Binding-site contacts:
Ligand atom C7 contacts residue ASN48 of chain 1.C at 3.8 Å.
Ligand atom C1 contacts residue TYR15 of chain 1.C at 4.5 Å (hydrophobic).
Ligand atom N2 contacts residue ASN48 of chain 1.C at 2.9 Å (h-bond).
Ligand atom C5 contacts residue ASN48 of chain 1.C at 3.7 Å.
Ligand atom C6 contacts residue TYR15 of chain 1.C at 4.5 Å (hydrophobic).
Ligand atom O6 contacts residue TYR15 of chain 1.C at 3.7 Å.
Ligand atom O5 contacts residue ASN48 of chain 1.C at 2.5 Å (h-bond).
Ligand atom O5 contacts residue TYR15 of chain 1.C at 4.1 Å.
Ligand atom C4 contacts residue ASN48 of chain 1.C at 4.3 Å.
Ligand atom C3 contacts residue ASN48 of chain 1.C at 3.8 Å.
Ligand atom C1 contacts residue ASN48 of chain 1.C at 1.5 Å.
Ligand atom O7 contacts residue ASN48 of chain 1.C at 4.2 Å.
Ligand atom C2 contacts residue ASN48 of chain 1.C at 2.5 Å.

Sequence of chain 1.C:
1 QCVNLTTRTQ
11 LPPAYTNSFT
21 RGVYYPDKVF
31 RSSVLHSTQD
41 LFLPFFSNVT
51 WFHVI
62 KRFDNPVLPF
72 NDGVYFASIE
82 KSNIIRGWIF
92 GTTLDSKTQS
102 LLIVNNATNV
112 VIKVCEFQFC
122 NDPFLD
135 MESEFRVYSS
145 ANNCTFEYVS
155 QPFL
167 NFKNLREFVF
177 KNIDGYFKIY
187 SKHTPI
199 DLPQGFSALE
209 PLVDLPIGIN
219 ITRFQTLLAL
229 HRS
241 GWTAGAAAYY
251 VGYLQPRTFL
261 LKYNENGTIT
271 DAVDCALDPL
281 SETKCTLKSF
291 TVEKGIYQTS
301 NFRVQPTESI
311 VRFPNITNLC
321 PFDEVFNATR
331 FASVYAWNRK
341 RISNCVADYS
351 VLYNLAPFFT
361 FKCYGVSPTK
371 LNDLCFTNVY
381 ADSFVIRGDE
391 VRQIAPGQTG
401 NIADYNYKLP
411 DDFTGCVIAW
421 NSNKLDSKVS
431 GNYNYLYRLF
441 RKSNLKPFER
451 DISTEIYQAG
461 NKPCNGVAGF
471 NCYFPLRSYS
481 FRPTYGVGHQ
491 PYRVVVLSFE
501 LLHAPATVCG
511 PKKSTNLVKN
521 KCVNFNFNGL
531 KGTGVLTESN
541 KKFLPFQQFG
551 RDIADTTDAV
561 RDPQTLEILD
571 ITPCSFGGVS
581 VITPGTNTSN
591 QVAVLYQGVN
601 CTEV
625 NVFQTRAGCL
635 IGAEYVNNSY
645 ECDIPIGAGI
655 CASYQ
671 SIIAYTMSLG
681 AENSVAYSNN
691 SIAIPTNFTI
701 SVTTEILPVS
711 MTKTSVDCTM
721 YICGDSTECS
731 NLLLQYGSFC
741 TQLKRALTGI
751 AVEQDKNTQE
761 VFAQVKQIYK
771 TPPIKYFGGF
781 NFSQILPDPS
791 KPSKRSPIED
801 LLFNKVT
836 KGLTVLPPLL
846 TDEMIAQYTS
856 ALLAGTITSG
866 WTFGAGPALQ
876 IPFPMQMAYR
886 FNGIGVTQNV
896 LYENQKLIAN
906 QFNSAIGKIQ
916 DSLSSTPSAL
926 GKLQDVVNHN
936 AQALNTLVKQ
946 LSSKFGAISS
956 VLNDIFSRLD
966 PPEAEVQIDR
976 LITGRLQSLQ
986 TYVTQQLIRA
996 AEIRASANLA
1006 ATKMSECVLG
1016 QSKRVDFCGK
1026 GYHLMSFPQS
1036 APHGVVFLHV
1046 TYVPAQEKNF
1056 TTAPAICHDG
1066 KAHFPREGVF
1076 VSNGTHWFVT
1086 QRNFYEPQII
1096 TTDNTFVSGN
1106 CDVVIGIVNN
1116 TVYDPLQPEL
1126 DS

The small molecule below binds the protein below.
Small molecule (SMILES): CC(=O)N[C@@H]1[C@@H](O)[C@H](O)[C@@H](CO)O[C@H]1O